The small molecule below binds the protein below.
Small molecule (SMILES): O=C(O)c1cc[n+]([O-])c(O)c1

Sequence of chain 2.C:
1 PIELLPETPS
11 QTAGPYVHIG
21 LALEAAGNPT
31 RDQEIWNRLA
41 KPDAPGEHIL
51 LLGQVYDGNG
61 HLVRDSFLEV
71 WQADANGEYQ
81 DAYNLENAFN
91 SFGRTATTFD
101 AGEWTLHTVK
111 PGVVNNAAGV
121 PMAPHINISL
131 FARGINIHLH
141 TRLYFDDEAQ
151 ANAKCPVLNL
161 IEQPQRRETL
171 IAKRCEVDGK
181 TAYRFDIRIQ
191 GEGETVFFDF

Binding-site contacts:
Ligand atom O3 contacts residue HIS160 of chain 2.D at 3.5 Å (h-bond).
Ligand atom O2 contacts residue TYR24 of chain 2.D at 4.1 Å.
Ligand atom O1 contacts residue TYR24 of chain 2.D at 2.3 Å (h-bond).
Ligand atom O3 contacts residue FE1 of chain 2.P at 2.4 Å.
Ligand atom O3 contacts residue HIS162 of chain 2.D at 3.0 Å.
Ligand atom C3 contacts residue PRO15 of chain 2.C at 3.6 Å (hydrophobic).
Ligand atom N1 contacts residue ARG157 of chain 2.D at 3.9 Å.
Ligand atom O4 contacts residue TYR147 of chain 2.D at 4.0 Å.
Ligand atom C4 contacts residue PRO15 of chain 2.C at 3.4 Å (hydrophobic).
Ligand atom C5 contacts residue PRO15 of chain 2.C at 3.7 Å (hydrophobic).
Ligand atom C3 contacts residue GLY14 of chain 2.C at 3.9 Å.
Ligand atom C6 contacts residue ARG157 of chain 2.D at 4.2 Å.
Ligand atom C6 contacts residue TYR147 of chain 2.D at 3.8 Å (hydrophobic).
Ligand atom O4 contacts residue TYR108 of chain 2.D at 3.2 Å (h-bond).
Ligand atom N1 contacts residue FE1 of chain 2.P at 2.8 Å.
Ligand atom C7 contacts residue TRP149 of chain 2.D at 3.9 Å (hydrophobic).
Ligand atom C2 contacts residue ARG157 of chain 2.D at 3.5 Å.
Ligand atom O3 contacts residue ARG157 of chain 2.D at 2.9 Å (salt-bridge).
Ligand atom O2 contacts residue TRP149 of chain 2.D at 3.4 Å.
Ligand atom C7 contacts residue ILE191 of chain 2.D at 4.0 Å (hydrophobic).
Ligand atom C2 contacts residue FE1 of chain 2.P at 2.9 Å.
Ligand atom C3 contacts residue ILE191 of chain 2.D at 3.6 Å (hydrophobic).
Ligand atom C6 contacts residue PRO15 of chain 2.C at 4.1 Å (hydrophobic).
Ligand atom C6 contacts residue FE1 of chain 2.P at 4.0 Å.
Ligand atom C2 contacts residue HIS162 of chain 2.D at 4.1 Å.
Ligand atom C3 contacts residue ARG157 of chain 2.D at 4.1 Å.
Ligand atom O3 contacts residue GLN177 of chain 2.D at 3.9 Å.
Ligand atom C4 contacts residue TRP149 of chain 2.D at 4.2 Å (hydrophobic).
Ligand atom C7 contacts residue TYR24 of chain 2.D at 3.5 Å (hydrophobic).
Ligand atom O1 contacts residue ILE191 of chain 2.D at 3.8 Å.
Ligand atom C4 contacts residue ILE191 of chain 2.D at 4.0 Å (hydrophobic).
Ligand atom O4 contacts residue FE1 of chain 2.P at 2.1 Å.
Ligand atom O1 contacts residue PRO15 of chain 2.C at 4.2 Å.
Ligand atom C2 contacts residue PRO15 of chain 2.C at 4.1 Å (hydrophobic).
Ligand atom C7 contacts residue PRO15 of chain 2.C at 3.8 Å (hydrophobic).
Ligand atom O4 contacts residue HIS160 of chain 2.D at 3.4 Å (h-bond).
Ligand atom O4 contacts residue ARG157 of chain 2.D at 3.8 Å.
Ligand atom O1 contacts residue THR12 of chain 2.C at 4.1 Å.
Ligand atom C5 contacts residue TRP149 of chain 2.D at 3.9 Å (hydrophobic).
Ligand atom O1 contacts residue ARG133 of chain 2.C at 3.9 Å.

Sequence of chain 2.D:
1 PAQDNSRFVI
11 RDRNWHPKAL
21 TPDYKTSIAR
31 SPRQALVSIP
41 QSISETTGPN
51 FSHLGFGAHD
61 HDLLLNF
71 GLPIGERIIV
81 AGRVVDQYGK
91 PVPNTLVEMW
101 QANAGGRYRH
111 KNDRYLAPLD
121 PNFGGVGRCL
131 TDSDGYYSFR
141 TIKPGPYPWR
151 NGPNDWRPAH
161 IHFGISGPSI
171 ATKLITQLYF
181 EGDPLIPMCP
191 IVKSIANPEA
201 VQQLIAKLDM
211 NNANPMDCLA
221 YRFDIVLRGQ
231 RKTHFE